Binding-site contacts:
Ligand atom CG contacts residue LEU467 of chain 2.A at 3.9 Å (hydrophobic).
Ligand atom OXT contacts residue LYS107 of chain 2.A at 2.9 Å (salt-bridge).
Ligand atom C contacts residue PHE296 of chain 2.A at 3.8 Å (hydrophobic).
Ligand atom CB contacts residue PHE296 of chain 2.A at 4.2 Å (hydrophobic).
Ligand atom CA contacts residue PHE296 of chain 2.A at 3.5 Å (hydrophobic).
Ligand atom OXT contacts residue ASN293 of chain 2.A at 4.4 Å.
Ligand atom OXT contacts residue PHE296 of chain 2.A at 3.3 Å.
Ligand atom CB contacts residue GLN102 of chain 2.A at 4.5 Å.
Ligand atom CD contacts residue GLN102 of chain 2.A at 4.3 Å.
Ligand atom OXT contacts residue SER469 of chain 2.A at 2.8 Å (h-bond).
Ligand atom CG contacts residue PHE296 of chain 2.A at 4.4 Å (hydrophobic).
Ligand atom CB contacts residue LEU467 of chain 2.A at 4.0 Å (hydrophobic).
Ligand atom CB contacts residue ILE103 of chain 2.A at 3.4 Å (hydrophobic).
Ligand atom N contacts residue PHE296 of chain 2.A at 4.2 Å.
Ligand atom C contacts residue ILE103 of chain 2.A at 3.5 Å (hydrophobic).
Ligand atom C contacts residue ASN293 of chain 2.A at 3.7 Å.
Ligand atom CA contacts residue SER469 of chain 2.A at 4.1 Å.
Ligand atom CD contacts residue ILE103 of chain 2.A at 4.3 Å (hydrophobic).
Ligand atom C contacts residue SER469 of chain 2.A at 3.8 Å.
Ligand atom C contacts residue LYS107 of chain 2.A at 3.4 Å.
Ligand atom N contacts residue ASN293 of chain 2.A at 2.8 Å (h-bond).
Ligand atom O contacts residue PHE296 of chain 2.A at 4.5 Å.
Ligand atom O contacts residue ASN293 of chain 2.A at 2.8 Å (h-bond).
Ligand atom N contacts residue ILE103 of chain 2.A at 4.3 Å.
Ligand atom CG contacts residue THR322 of chain 2.A at 4.2 Å.
Ligand atom NE contacts residue ASN323 of chain 2.A at 3.4 Å (h-bond).
Ligand atom CD contacts residue ASN323 of chain 2.A at 4.2 Å.
Ligand atom CD contacts residue FAD1 of chain 2.B at 4.0 Å.
Ligand atom NE contacts residue FAD1 of chain 2.B at 4.4 Å.
Ligand atom CG contacts residue ILE103 of chain 2.A at 4.3 Å (hydrophobic).
Ligand atom CA contacts residue ILE103 of chain 2.A at 3.9 Å (hydrophobic).
Ligand atom CD contacts residue LEU467 of chain 2.A at 3.7 Å (hydrophobic).
Ligand atom OXT contacts residue ILE103 of chain 2.A at 3.5 Å.
Ligand atom CA contacts residue ASN293 of chain 2.A at 3.4 Å.
Ligand atom NE contacts residue GLN102 of chain 2.A at 4.0 Å.
Ligand atom N contacts residue GLN102 of chain 2.A at 4.2 Å.
Ligand atom CB contacts residue SER469 of chain 2.A at 3.5 Å.
Ligand atom O contacts residue ILE103 of chain 2.A at 3.7 Å.
Ligand atom CG contacts residue GLN102 of chain 2.A at 4.3 Å.
Ligand atom O contacts residue LYS107 of chain 2.A at 3.0 Å (salt-bridge).

This protein binds this small molecule.
Small molecule (SMILES): NCCC[C@H](N)C(=O)O

Sequence of chain 2.A:
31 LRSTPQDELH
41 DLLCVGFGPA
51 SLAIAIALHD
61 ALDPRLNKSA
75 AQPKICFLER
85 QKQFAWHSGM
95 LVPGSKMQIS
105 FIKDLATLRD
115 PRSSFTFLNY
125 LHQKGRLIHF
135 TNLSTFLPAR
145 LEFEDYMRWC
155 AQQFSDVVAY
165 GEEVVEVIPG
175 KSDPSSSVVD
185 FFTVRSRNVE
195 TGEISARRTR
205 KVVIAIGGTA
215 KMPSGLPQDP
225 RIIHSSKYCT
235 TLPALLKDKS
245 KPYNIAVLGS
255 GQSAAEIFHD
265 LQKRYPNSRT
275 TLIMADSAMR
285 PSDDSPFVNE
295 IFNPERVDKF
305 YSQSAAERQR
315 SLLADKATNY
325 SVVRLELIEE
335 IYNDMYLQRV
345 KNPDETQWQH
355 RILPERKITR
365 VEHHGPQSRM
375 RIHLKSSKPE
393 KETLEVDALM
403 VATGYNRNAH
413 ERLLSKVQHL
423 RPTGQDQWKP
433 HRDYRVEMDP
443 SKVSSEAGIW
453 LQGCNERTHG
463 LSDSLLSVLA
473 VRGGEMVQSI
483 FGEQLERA